A small-molecule ligand and the protein it binds are described below.
Small molecule (SMILES): CC(=O)N[C@@H]1[C@@H](O)[C@H](O)[C@@H](CO)O[C@H]1O

Sequence of chain 1.B:
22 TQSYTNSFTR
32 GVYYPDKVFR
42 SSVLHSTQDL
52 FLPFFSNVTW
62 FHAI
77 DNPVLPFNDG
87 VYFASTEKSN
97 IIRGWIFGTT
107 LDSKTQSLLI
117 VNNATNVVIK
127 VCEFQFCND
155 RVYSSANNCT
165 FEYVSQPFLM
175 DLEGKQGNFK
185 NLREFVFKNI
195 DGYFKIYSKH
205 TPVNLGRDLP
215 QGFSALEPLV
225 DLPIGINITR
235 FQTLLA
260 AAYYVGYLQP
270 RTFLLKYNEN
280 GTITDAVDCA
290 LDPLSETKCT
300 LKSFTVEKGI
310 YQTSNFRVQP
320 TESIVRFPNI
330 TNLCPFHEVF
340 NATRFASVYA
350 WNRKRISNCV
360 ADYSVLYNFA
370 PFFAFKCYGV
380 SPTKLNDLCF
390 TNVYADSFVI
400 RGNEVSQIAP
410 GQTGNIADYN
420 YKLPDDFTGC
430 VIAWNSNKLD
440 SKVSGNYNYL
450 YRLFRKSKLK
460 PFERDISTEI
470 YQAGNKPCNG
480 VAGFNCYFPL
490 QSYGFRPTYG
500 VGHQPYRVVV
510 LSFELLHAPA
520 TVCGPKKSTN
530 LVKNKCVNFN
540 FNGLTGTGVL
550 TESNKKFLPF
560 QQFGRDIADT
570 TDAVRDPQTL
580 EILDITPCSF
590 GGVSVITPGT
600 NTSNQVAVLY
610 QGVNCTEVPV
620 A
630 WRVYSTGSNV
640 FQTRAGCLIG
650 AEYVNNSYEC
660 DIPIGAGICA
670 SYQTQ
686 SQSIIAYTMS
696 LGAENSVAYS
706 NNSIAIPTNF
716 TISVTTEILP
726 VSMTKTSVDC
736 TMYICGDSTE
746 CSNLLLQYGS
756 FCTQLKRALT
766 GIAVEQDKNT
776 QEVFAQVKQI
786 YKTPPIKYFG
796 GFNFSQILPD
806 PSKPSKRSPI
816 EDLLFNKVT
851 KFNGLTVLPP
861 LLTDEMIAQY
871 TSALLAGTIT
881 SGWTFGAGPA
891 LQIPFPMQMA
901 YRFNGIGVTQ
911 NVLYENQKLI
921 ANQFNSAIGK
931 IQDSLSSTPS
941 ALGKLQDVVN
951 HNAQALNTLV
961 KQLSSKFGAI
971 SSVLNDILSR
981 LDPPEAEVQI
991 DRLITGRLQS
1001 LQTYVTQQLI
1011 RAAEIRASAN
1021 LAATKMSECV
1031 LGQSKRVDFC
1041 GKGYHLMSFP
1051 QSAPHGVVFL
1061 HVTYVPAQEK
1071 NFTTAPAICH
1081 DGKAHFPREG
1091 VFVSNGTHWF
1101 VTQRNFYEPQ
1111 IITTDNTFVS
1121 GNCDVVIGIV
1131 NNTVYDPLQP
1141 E

Binding-site contacts:
Ligand atom O5 contacts residue ASN706 of chain 1.B at 2.4 Å (h-bond).
Ligand atom O7 contacts residue ASN706 of chain 1.B at 3.2 Å (h-bond).
Ligand atom C5 contacts residue ASN706 of chain 1.B at 3.7 Å.
Ligand atom C2 contacts residue ASN706 of chain 1.B at 2.4 Å.
Ligand atom C3 contacts residue ASN706 of chain 1.B at 3.8 Å.
Ligand atom C4 contacts residue ASN706 of chain 1.B at 4.2 Å.
Ligand atom C1 contacts residue ASN706 of chain 1.B at 1.4 Å.
Ligand atom C7 contacts residue ASN706 of chain 1.B at 3.2 Å.
Ligand atom N2 contacts residue ASN706 of chain 1.B at 2.9 Å (h-bond).
Ligand atom C8 contacts residue SER705 of chain 1.B at 4.2 Å.
Ligand atom C8 contacts residue ASN706 of chain 1.B at 4.0 Å.